This protein binds this small molecule.
Small molecule (SMILES): O=C(O)CCC(=O)C(=O)O

Binding-site contacts:
Ligand atom C2 contacts residue GLN39 of chain 3.A at 3.4 Å.
Ligand atom C1 contacts residue MG1 of chain 3.D at 2.9 Å.
Ligand atom C4 contacts residue ILE42 of chain 3.A at 3.4 Å (hydrophobic).
Ligand atom O1 contacts residue GLN39 of chain 3.A at 4.0 Å.
Ligand atom C3 contacts residue GLY41 of chain 3.A at 3.5 Å.
Ligand atom O2 contacts residue GLU38 of chain 3.A at 3.3 Å (salt-bridge).
Ligand atom O1 contacts residue ARG36 of chain 3.A at 3.6 Å.
Ligand atom O5 contacts residue PHE86 of chain 3.A at 3.4 Å.
Ligand atom O2 contacts residue MG1 of chain 3.D at 2.1 Å.
Ligand atom O5 contacts residue GLN39 of chain 3.A at 2.9 Å (h-bond).
Ligand atom O3 contacts residue GLY87 of chain 3.A at 3.5 Å.
Ligand atom O4 contacts residue ARG9 of chain 3.A at 3.5 Å (salt-bridge).
Ligand atom C1 contacts residue GLY41 of chain 3.A at 3.8 Å.
Ligand atom O5 contacts residue ATP1 of chain 3.F at 3.0 Å (h-bond).
Ligand atom C4 contacts residue GLY87 of chain 3.A at 4.1 Å.
Ligand atom C3 contacts residue ILE42 of chain 3.A at 3.7 Å (hydrophobic).
Ligand atom C2 contacts residue MG1 of chain 3.D at 3.0 Å.
Ligand atom O1 contacts residue GLY37 of chain 3.A at 2.9 Å (h-bond).
Ligand atom O5 contacts residue MG1 of chain 3.D at 2.2 Å.
Ligand atom C4 contacts residue PHE86 of chain 3.A at 3.8 Å (hydrophobic).
Ligand atom C3 contacts residue LEU56 of chain 3.A at 3.9 Å (hydrophobic).
Ligand atom O4 contacts residue GLY87 of chain 3.A at 3.8 Å.
Ligand atom O1 contacts residue MG1 of chain 3.D at 4.0 Å.
Ligand atom C5 contacts residue GLY87 of chain 3.A at 3.5 Å.
Ligand atom O2 contacts residue GLY37 of chain 3.A at 3.0 Å (h-bond).
Ligand atom C1 contacts residue GLY37 of chain 3.A at 3.2 Å.
Ligand atom O4 contacts residue LYS58 of chain 3.A at 3.1 Å (salt-bridge).
Ligand atom O4 contacts residue PHE86 of chain 3.A at 4.0 Å.
Ligand atom C1 contacts residue ATP1 of chain 3.F at 3.5 Å.
Ligand atom O3 contacts residue LEU56 of chain 3.A at 3.9 Å.
Ligand atom O3 contacts residue LYS58 of chain 3.A at 2.8 Å (salt-bridge).
Ligand atom C5 contacts residue LYS58 of chain 3.A at 3.4 Å.
Ligand atom O1 contacts residue GLY41 of chain 3.A at 2.7 Å (h-bond).
Ligand atom O2 contacts residue GLN39 of chain 3.A at 2.7 Å (h-bond).
Ligand atom O2 contacts residue ATP1 of chain 3.F at 3.0 Å (h-bond).
Ligand atom C5 contacts residue PHE86 of chain 3.A at 4.0 Å (hydrophobic).
Ligand atom C1 contacts residue GLN39 of chain 3.A at 3.4 Å.
Ligand atom O5 contacts residue GLY87 of chain 3.A at 3.1 Å (h-bond).
Ligand atom C2 contacts residue ATP1 of chain 3.F at 3.5 Å.
Ligand atom O1 contacts residue LYS40 of chain 3.A at 3.5 Å (salt-bridge).

Sequence of chain 3.A:
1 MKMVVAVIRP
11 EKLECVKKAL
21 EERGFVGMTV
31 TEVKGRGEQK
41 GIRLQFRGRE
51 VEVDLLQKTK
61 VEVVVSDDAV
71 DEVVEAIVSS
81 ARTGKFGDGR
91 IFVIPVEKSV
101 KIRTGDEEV